Sequence of chain 1.E:
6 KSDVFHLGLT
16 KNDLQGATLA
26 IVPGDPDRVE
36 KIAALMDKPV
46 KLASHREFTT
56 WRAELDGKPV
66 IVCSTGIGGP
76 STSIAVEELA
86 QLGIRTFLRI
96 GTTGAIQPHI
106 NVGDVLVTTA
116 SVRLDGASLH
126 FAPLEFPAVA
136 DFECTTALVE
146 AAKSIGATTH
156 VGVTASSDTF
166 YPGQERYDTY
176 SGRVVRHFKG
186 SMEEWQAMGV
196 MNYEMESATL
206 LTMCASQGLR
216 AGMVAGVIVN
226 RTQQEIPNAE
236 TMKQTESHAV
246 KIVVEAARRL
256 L

A protein and the small-molecule ligand that binds it are described below.
Small molecule (SMILES): O=c1[nH]c(=O)n(COCCO)cc1[Se]c1ccccc1

Sequence of chain 1.F:
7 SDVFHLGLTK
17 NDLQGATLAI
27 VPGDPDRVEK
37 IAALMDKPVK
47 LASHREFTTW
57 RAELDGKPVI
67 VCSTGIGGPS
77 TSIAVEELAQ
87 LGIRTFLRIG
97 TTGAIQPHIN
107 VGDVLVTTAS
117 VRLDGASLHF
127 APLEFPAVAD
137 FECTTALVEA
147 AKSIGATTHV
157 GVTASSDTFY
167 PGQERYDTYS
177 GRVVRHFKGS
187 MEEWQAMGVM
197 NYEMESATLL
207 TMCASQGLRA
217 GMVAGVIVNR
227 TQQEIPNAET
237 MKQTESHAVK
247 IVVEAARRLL

Binding-site contacts:
Ligand atom CAG contacts residue ILE223 of chain 1.E at 3.7 Å (hydrophobic).
Ligand atom CAJ contacts residue ILE72 of chain 1.E at 3.9 Å (hydrophobic).
Ligand atom CAR contacts residue GLY99 of chain 1.E at 3.5 Å.
Ligand atom OAC contacts residue PHE165 of chain 1.E at 3.9 Å.
Ligand atom CAE contacts residue PHE165 of chain 1.E at 3.8 Å (hydrophobic).
Ligand atom SE contacts residue THR98 of chain 1.E at 3.8 Å.
Ligand atom CAR contacts residue PHE165 of chain 1.E at 3.7 Å (hydrophobic).
Ligand atom OAN contacts residue THR97 of chain 1.E at 3.2 Å (h-bond).
Ligand atom OAN contacts residue PO41 of chain 1.Q at 3.7 Å.
Ligand atom CAS contacts residue GLN169 of chain 1.E at 3.6 Å.
Ligand atom SE contacts residue GLY99 of chain 1.E at 3.8 Å.
Ligand atom CAF contacts residue PHE165 of chain 1.E at 3.8 Å (hydrophobic).
Ligand atom OAC contacts residue HIS11 of chain 1.F at 2.6 Å (h-bond).
Ligand atom OAA contacts residue GLY99 of chain 1.E at 3.6 Å.
Ligand atom OAB contacts residue GLU199 of chain 1.E at 3.3 Å.
Ligand atom CAL contacts residue PO41 of chain 1.Q at 3.8 Å.
Ligand atom NAM contacts residue TYR198 of chain 1.E at 3.7 Å.
Ligand atom CAR contacts residue GLN169 of chain 1.E at 3.6 Å.
Ligand atom CAR contacts residue ARG171 of chain 1.E at 3.9 Å.
Ligand atom CAK contacts residue MET200 of chain 1.E at 3.9 Å (hydrophobic).
Ligand atom SE contacts residue ILE223 of chain 1.E at 3.6 Å.
Ligand atom CAD contacts residue PHE10 of chain 1.F at 3.7 Å (hydrophobic).
Ligand atom CAQ contacts residue GLY99 of chain 1.E at 3.5 Å.
Ligand atom CAL contacts residue THR97 of chain 1.E at 3.3 Å.
Ligand atom OAB contacts residue GLN169 of chain 1.E at 2.8 Å (h-bond).
Ligand atom CAH contacts residue ARG171 of chain 1.E at 3.5 Å.
Ligand atom CAD contacts residue PHE165 of chain 1.E at 3.7 Å (hydrophobic).
Ligand atom OAA contacts residue GLN169 of chain 1.E at 3.5 Å (h-bond).
Ligand atom OAB contacts residue MET200 of chain 1.E at 3.4 Å.
Ligand atom OAB contacts residue TYR198 of chain 1.E at 3.8 Å.
Ligand atom CAI contacts residue THR98 of chain 1.E at 3.8 Å.
Ligand atom NAM contacts residue PHE165 of chain 1.E at 3.7 Å.
Ligand atom CAP contacts residue ILE223 of chain 1.E at 3.9 Å (hydrophobic).
Ligand atom NAM contacts residue GLN169 of chain 1.E at 2.8 Å (h-bond).
Ligand atom CAQ contacts residue THR98 of chain 1.E at 3.7 Å.
Ligand atom CAS contacts residue PHE165 of chain 1.E at 3.9 Å (hydrophobic).
Ligand atom OAA contacts residue ARG171 of chain 1.E at 2.9 Å (salt-bridge).
Ligand atom CAS contacts residue TYR198 of chain 1.E at 3.6 Å (hydrophobic).
Ligand atom NAT contacts residue THR97 of chain 1.E at 3.8 Å.
Ligand atom CAJ contacts residue HIS11 of chain 1.F at 3.4 Å.